This protein binds this small molecule.
Small molecule (SMILES): O=C(O)[C@@](O)(COP(=O)(O)O)[C@H](O)[C@H](O)COP(=O)(O)O

Sequence of chain 1.K:
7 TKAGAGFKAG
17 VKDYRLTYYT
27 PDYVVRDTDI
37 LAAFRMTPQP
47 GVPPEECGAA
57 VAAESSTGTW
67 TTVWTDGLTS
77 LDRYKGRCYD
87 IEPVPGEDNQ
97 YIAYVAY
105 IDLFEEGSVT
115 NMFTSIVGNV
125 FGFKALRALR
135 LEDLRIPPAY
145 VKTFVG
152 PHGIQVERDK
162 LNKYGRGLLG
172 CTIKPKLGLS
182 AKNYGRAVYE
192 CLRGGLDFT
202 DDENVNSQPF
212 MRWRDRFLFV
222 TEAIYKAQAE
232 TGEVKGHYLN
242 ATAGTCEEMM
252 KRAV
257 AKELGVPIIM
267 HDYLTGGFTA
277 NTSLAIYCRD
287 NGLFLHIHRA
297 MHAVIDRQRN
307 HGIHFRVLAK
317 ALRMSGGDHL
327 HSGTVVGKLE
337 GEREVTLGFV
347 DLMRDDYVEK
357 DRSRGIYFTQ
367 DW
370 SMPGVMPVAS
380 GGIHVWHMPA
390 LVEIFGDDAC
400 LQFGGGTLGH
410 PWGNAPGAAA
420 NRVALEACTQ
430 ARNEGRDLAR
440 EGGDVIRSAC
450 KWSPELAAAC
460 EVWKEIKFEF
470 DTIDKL

Binding-site contacts:
Ligand atom O7 contacts residue GLU60 of chain 1.K at 3.3 Å (salt-bridge).
Ligand atom C3 contacts residue KCX201 of chain 1.O at 3.1 Å.
Ligand atom O6 contacts residue ASP203 of chain 1.O at 3.0 Å (salt-bridge).
Ligand atom C2 contacts residue MG1 of chain 1.BC at 2.9 Å.
Ligand atom O1 contacts residue LYS175 of chain 1.O at 3.2 Å (salt-bridge).
Ligand atom O5P contacts residue SER379 of chain 1.O at 3.4 Å (h-bond).
Ligand atom C3 contacts residue MG1 of chain 1.BC at 3.0 Å.
Ligand atom O2 contacts residue KCX201 of chain 1.O at 3.1 Å (h-bond).
Ligand atom O2 contacts residue LYS175 of chain 1.O at 3.0 Å (salt-bridge).
Ligand atom O6 contacts residue GLU204 of chain 1.O at 3.0 Å (salt-bridge).
Ligand atom C contacts residue MG1 of chain 1.BC at 2.9 Å.
Ligand atom O2 contacts residue THR173 of chain 1.O at 2.8 Å (h-bond).
Ligand atom O6 contacts residue ASN123 of chain 1.K at 2.8 Å (h-bond).
Ligand atom O4P contacts residue ARG295 of chain 1.O at 2.9 Å (salt-bridge).
Ligand atom O2 contacts residue MG1 of chain 1.BC at 2.3 Å.
Ligand atom O6 contacts residue MG1 of chain 1.BC at 2.1 Å.
Ligand atom O3 contacts residue KCX201 of chain 1.O at 2.6 Å (h-bond).
Ligand atom P1 contacts residue THR65 of chain 1.K at 3.4 Å.
Ligand atom O2 contacts residue ASP203 of chain 1.O at 3.3 Å (salt-bridge).
Ligand atom O3 contacts residue HIS294 of chain 1.O at 2.8 Å (h-bond).
Ligand atom O2P contacts residue GLY403 of chain 1.O at 2.9 Å (h-bond).
Ligand atom O7 contacts residue LYS334 of chain 1.O at 2.8 Å (salt-bridge).
Ligand atom O3P contacts residue LYS334 of chain 1.O at 2.9 Å (salt-bridge).
Ligand atom C contacts residue ASN123 of chain 1.K at 3.5 Å.
Ligand atom O5P contacts residue HIS327 of chain 1.O at 2.6 Å (h-bond).
Ligand atom O6 contacts residue LYS175 of chain 1.O at 3.4 Å (salt-bridge).
Ligand atom O1P contacts residue LYS175 of chain 1.O at 3.4 Å.
Ligand atom O1P contacts residue GLY404 of chain 1.O at 2.8 Å (h-bond).
Ligand atom O1P contacts residue THR65 of chain 1.K at 2.5 Å (h-bond).
Ligand atom O3P contacts residue THR65 of chain 1.K at 3.4 Å (h-bond).
Ligand atom O3 contacts residue GLU204 of chain 1.O at 2.8 Å (salt-bridge).
Ligand atom O3P contacts residue TRP66 of chain 1.K at 3.2 Å.
Ligand atom O3 contacts residue MG1 of chain 1.BC at 2.2 Å.
Ligand atom O3P contacts residue GLY380 of chain 1.O at 3.3 Å.
Ligand atom O4 contacts residue GLY380 of chain 1.O at 3.4 Å (h-bond).
Ligand atom O3P contacts residue GLY381 of chain 1.O at 2.8 Å (h-bond).
Ligand atom O4 contacts residue SER379 of chain 1.O at 2.9 Å (h-bond).
Ligand atom O6P contacts residue ARG295 of chain 1.O at 2.7 Å (salt-bridge).
Ligand atom C contacts residue LYS175 of chain 1.O at 3.4 Å.
Ligand atom O6 contacts residue LYS177 of chain 1.O at 2.8 Å (salt-bridge).

Sequence of chain 1.O:
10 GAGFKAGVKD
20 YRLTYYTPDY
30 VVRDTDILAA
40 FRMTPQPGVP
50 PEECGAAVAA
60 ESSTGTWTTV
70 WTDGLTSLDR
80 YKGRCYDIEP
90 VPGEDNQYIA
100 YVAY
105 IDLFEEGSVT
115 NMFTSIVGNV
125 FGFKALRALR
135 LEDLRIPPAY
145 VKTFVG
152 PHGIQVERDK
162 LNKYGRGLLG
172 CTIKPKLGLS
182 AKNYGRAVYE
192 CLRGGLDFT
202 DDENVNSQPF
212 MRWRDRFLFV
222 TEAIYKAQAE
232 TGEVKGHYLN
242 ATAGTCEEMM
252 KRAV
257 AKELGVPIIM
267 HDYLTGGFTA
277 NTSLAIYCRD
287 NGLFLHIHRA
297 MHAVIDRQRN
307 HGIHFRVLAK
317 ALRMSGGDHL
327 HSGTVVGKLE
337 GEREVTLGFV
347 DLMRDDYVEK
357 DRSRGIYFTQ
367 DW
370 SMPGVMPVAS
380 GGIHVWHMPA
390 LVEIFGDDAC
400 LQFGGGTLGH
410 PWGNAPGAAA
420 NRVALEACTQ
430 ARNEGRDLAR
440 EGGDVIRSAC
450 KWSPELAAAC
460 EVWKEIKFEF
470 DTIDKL